Sequence of chain 1.A:
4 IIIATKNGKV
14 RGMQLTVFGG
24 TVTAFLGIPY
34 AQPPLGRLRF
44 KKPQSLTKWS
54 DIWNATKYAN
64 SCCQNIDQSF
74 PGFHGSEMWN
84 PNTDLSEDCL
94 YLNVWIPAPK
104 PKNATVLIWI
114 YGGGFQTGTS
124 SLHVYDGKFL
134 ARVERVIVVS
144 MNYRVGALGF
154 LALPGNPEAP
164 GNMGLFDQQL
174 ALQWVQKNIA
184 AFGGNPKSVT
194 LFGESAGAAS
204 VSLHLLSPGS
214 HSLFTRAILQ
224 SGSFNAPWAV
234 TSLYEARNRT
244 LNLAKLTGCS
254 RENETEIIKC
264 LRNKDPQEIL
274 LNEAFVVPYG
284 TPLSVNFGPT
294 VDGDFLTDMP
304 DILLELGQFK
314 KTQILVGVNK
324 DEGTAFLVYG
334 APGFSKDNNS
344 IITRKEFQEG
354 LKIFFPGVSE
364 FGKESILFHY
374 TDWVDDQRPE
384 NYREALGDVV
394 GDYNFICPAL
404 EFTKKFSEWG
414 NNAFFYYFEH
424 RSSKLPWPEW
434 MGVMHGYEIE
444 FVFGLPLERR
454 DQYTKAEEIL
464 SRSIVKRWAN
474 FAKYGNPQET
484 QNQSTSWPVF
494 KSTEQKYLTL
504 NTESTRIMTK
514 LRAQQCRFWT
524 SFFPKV

The protein below binds the small molecule below.
Small molecule (SMILES): CC(=O)N[C@H]1CO[C@H](CO[C@@H]2O[C@@H](C)[C@@H](O)[C@@H](O)[C@@H]2O)[C@@H](O)[C@@H]1O

Binding-site contacts:
Ligand atom N2 contacts residue ASN57 of chain 1.A at 2.9 Å (h-bond).
Ligand atom C5 contacts residue ARG14 of chain 1.A at 4.2 Å.
Ligand atom O5 contacts residue ASN57 of chain 1.A at 2.4 Å (h-bond).
Ligand atom C2 contacts residue ASN57 of chain 1.A at 2.5 Å.
Ligand atom C4 contacts residue ASN57 of chain 1.A at 4.2 Å.
Ligand atom O7 contacts residue ASN57 of chain 1.A at 3.4 Å (h-bond).
Ligand atom C1 contacts residue ASN57 of chain 1.A at 1.4 Å.
Ligand atom C3 contacts residue ASN57 of chain 1.A at 3.8 Å.
Ligand atom C6 contacts residue ARG14 of chain 1.A at 4.5 Å.
Ligand atom C8 contacts residue ASN57 of chain 1.A at 4.5 Å.
Ligand atom O5 contacts residue ARG14 of chain 1.A at 4.0 Å.
Ligand atom C5 contacts residue ASN57 of chain 1.A at 3.7 Å.
Ligand atom C7 contacts residue ASN57 of chain 1.A at 3.3 Å.
Ligand atom C1 contacts residue ARG14 of chain 1.A at 4.3 Å.